A small-molecule ligand and the protein it binds are described below.
Small molecule (SMILES): Cc1cc(CCCCCOc2ccc(C3=NCCO3)cc2)on1

Binding-site contacts:
Ligand atom C6B contacts residue ILE104 of chain 1.A at 3.6 Å (hydrophobic).
Ligand atom C1C contacts residue TYR128 of chain 1.A at 3.7 Å (hydrophobic).
Ligand atom C1B contacts residue VAL188 of chain 1.A at 3.8 Å (hydrophobic).
Ligand atom C5 contacts residue LEU106 of chain 1.A at 3.8 Å (hydrophobic).
Ligand atom N3A contacts residue PHE186 of chain 1.A at 4.0 Å.
Ligand atom C1B contacts residue TYR128 of chain 1.A at 3.6 Å (hydrophobic).
Ligand atom C4C contacts residue VAL191 of chain 1.A at 3.0 Å (hydrophobic).
Ligand atom C5B contacts residue TYR128 of chain 1.A at 4.0 Å (hydrophobic).
Ligand atom N2 contacts residue LEU106 of chain 1.A at 3.8 Å.
Ligand atom O1B contacts residue TYR128 of chain 1.A at 3.4 Å (h-bond).
Ligand atom O1B contacts residue ILE104 of chain 1.A at 3.9 Å.
Ligand atom C2A contacts residue TYR152 of chain 1.A at 3.6 Å (hydrophobic).
Ligand atom C2A contacts residue PHE186 of chain 1.A at 3.3 Å (hydrophobic).
Ligand atom C3B contacts residue VAL188 of chain 1.A at 3.8 Å (hydrophobic).
Ligand atom N3A contacts residue PRO174 of chain 1.A at 3.7 Å.
Ligand atom C4B contacts residue PHE186 of chain 1.A at 3.6 Å (hydrophobic).
Ligand atom C6B contacts residue TYR128 of chain 1.A at 3.3 Å (hydrophobic).
Ligand atom C4A contacts residue PRO174 of chain 1.A at 3.1 Å (hydrophobic).
Ligand atom N3A contacts residue ALA24 of chain 1.C at 3.8 Å.
Ligand atom C4 contacts residue LEU106 of chain 1.A at 3.9 Å (hydrophobic).
Ligand atom C3B contacts residue TYR152 of chain 1.A at 3.7 Å (hydrophobic).
Ligand atom C4B contacts residue TYR152 of chain 1.A at 3.8 Å (hydrophobic).
Ligand atom O1 contacts residue LEU106 of chain 1.A at 3.8 Å.
Ligand atom C2C contacts residue TYR197 of chain 1.A at 3.7 Å (hydrophobic).
Ligand atom C4C contacts residue VAL188 of chain 1.A at 3.7 Å (hydrophobic).
Ligand atom N3A contacts residue TYR152 of chain 1.A at 3.5 Å.
Ligand atom C5C contacts residue VAL191 of chain 1.A at 3.8 Å (hydrophobic).
Ligand atom C5A contacts residue PHE186 of chain 1.A at 3.5 Å (hydrophobic).
Ligand atom C5A contacts residue VAL176 of chain 1.A at 3.6 Å (hydrophobic).
Ligand atom C1C contacts residue LEU106 of chain 1.A at 3.8 Å (hydrophobic).
Ligand atom C5B contacts residue MET224 of chain 1.A at 3.9 Å (hydrophobic).
Ligand atom C2C contacts residue MET221 of chain 1.A at 3.8 Å (hydrophobic).
Ligand atom C5A contacts residue ALA150 of chain 1.A at 3.6 Å (hydrophobic).
Ligand atom C5B contacts residue PHE186 of chain 1.A at 3.9 Å (hydrophobic).
Ligand atom C1B contacts residue ILE104 of chain 1.A at 4.0 Å (hydrophobic).
Ligand atom C4 contacts residue TYR197 of chain 1.A at 3.8 Å (hydrophobic).
Ligand atom O1 contacts residue MET221 of chain 1.A at 3.8 Å.
Ligand atom C3C contacts residue TYR128 of chain 1.A at 3.4 Å (hydrophobic).
Ligand atom C2B contacts residue VAL188 of chain 1.A at 3.5 Å (hydrophobic).
Ligand atom O1A contacts residue PHE186 of chain 1.A at 3.0 Å.

Sequence of chain 1.A:
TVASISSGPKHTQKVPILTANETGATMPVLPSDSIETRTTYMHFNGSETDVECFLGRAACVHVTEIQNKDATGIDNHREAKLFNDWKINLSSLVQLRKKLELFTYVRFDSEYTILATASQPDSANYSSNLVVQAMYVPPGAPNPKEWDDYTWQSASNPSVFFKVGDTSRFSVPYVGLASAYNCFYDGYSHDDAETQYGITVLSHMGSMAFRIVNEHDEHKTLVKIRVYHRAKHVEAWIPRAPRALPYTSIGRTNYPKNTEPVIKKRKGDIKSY

Sequence of chain 1.C:
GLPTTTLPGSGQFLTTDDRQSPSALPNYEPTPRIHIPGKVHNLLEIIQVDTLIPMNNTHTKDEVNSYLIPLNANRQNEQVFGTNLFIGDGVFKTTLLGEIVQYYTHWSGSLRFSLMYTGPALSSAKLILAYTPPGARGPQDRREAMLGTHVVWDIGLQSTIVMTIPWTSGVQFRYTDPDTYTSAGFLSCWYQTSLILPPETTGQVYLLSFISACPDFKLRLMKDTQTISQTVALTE